Sequence of chain 1.D:
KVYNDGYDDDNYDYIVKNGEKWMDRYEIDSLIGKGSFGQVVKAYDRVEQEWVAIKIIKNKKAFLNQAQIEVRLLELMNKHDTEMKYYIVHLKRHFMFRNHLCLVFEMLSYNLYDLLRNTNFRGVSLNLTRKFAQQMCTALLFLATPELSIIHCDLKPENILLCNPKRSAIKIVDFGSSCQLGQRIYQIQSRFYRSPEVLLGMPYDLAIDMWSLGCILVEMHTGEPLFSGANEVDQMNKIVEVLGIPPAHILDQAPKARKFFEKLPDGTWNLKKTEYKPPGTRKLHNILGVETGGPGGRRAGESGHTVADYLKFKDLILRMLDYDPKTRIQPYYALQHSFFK

Binding-site contacts:
Ligand atom S14 contacts residue LYS64 of chain 1.D at 4.0 Å.
Ligand atom C16 contacts residue PHE114 of chain 1.D at 4.0 Å (hydrophobic).
Ligand atom C07 contacts residue ALA62 of chain 1.D at 3.6 Å (hydrophobic).
Ligand atom C07 contacts residue GLU115 of chain 1.D at 3.3 Å.
Ligand atom C16 contacts residue VAL182 of chain 1.D at 4.0 Å (hydrophobic).
Ligand atom C16 contacts residue ASP183 of chain 1.D at 3.4 Å.
Ligand atom C05 contacts residue LEU170 of chain 1.D at 3.8 Å (hydrophobic).
Ligand atom O17 contacts residue GLU79 of chain 1.D at 3.8 Å.
Ligand atom O17 contacts residue VAL182 of chain 1.D at 4.1 Å.
Ligand atom O03 contacts residue ILE41 of chain 1.D at 3.7 Å.
Ligand atom O17 contacts residue PHE114 of chain 1.D at 3.4 Å.
Ligand atom O06 contacts residue LEU117 of chain 1.D at 3.1 Å (h-bond).
Ligand atom C18 contacts residue LEU170 of chain 1.D at 3.9 Å (hydrophobic).
Ligand atom C08 contacts residue ALA62 of chain 1.D at 3.8 Å (hydrophobic).
Ligand atom C08 contacts residue PHE114 of chain 1.D at 3.9 Å (hydrophobic).
Ligand atom S12 contacts residue VAL49 of chain 1.D at 4.1 Å.
Ligand atom C13 contacts residue LYS64 of chain 1.D at 3.8 Å.
Ligand atom O03 contacts residue LEU170 of chain 1.D at 3.6 Å.
Ligand atom C02 contacts residue ILE41 of chain 1.D at 3.8 Å (hydrophobic).
Ligand atom C08 contacts residue LEU117 of chain 1.D at 4.0 Å (hydrophobic).
Ligand atom C10 contacts residue VAL182 of chain 1.D at 3.9 Å (hydrophobic).
Ligand atom C07 contacts residue LEU117 of chain 1.D at 3.6 Å (hydrophobic).
Ligand atom C02 contacts residue GOL1 of chain 1.M at 3.8 Å.
Ligand atom C10 contacts residue PHE114 of chain 1.D at 3.9 Å (hydrophobic).
Ligand atom O17 contacts residue ASP183 of chain 1.D at 3.1 Å (salt-bridge).
Ligand atom C04 contacts residue LEU170 of chain 1.D at 3.5 Å (hydrophobic).
Ligand atom C05 contacts residue LEU117 of chain 1.D at 3.8 Å (hydrophobic).
Ligand atom S14 contacts residue PHE46 of chain 1.D at 3.5 Å.
Ligand atom C01 contacts residue ILE41 of chain 1.D at 3.1 Å (hydrophobic).
Ligand atom N15 contacts residue ASP183 of chain 1.D at 3.4 Å.
Ligand atom O06 contacts residue MET116 of chain 1.D at 3.4 Å.
Ligand atom C08 contacts residue GLU115 of chain 1.D at 3.8 Å.
Ligand atom S14 contacts residue ASP183 of chain 1.D at 4.0 Å.
Ligand atom C11 contacts residue VAL182 of chain 1.D at 3.9 Å (hydrophobic).
Ligand atom N15 contacts residue LYS64 of chain 1.D at 3.2 Å (salt-bridge).
Ligand atom C13 contacts residue ASP183 of chain 1.D at 4.0 Å.
Ligand atom S14 contacts residue GOL1 of chain 1.M at 3.6 Å (h-bond).
Ligand atom O06 contacts residue LEU170 of chain 1.D at 4.1 Å.
Ligand atom C04 contacts residue ALA62 of chain 1.D at 4.2 Å (hydrophobic).
Ligand atom C05 contacts residue ALA62 of chain 1.D at 3.7 Å (hydrophobic).

The small molecule below binds the protein below.
Small molecule (SMILES): CCOc1cc(/C=C2\SC(=S)NC2=O)ccc1O